A protein and the small-molecule ligand that binds it are described below.
Small molecule (SMILES): CN1C(=O)c2ccccc2[C@@H]1O

Binding-site contacts:
Ligand atom C3 contacts residue PHE153 of chain 1.A at 2.9 Å (hydrophobic).
Ligand atom C5 contacts residue MET76 of chain 1.A at 4.0 Å (hydrophobic).
Ligand atom N contacts residue PHE153 of chain 1.A at 3.8 Å.
Ligand atom C6 contacts residue THR12 of chain 1.A at 3.7 Å.
Ligand atom C4 contacts residue ILE16 of chain 1.A at 3.8 Å (hydrophobic).
Ligand atom O contacts residue ASN79 of chain 1.A at 2.9 Å (h-bond).
Ligand atom C6 contacts residue PHE153 of chain 1.A at 3.5 Å (hydrophobic).
Ligand atom C contacts residue GLN9 of chain 1.A at 3.7 Å.
Ligand atom C2 contacts residue THR12 of chain 1.A at 3.9 Å.
Ligand atom C7 contacts residue ASN79 of chain 1.A at 4.1 Å.
Ligand atom C1 contacts residue GLN9 of chain 1.A at 3.5 Å.
Ligand atom O1 contacts residue ASN79 of chain 1.A at 2.6 Å (h-bond).
Ligand atom C2 contacts residue PHE153 of chain 1.A at 3.0 Å (hydrophobic).
Ligand atom C7 contacts residue PHE153 of chain 1.A at 3.1 Å (hydrophobic).
Ligand atom O contacts residue ASN78 of chain 1.A at 3.6 Å.
Ligand atom C1 contacts residue ASN79 of chain 1.A at 3.6 Å.
Ligand atom C5 contacts residue PHE153 of chain 1.A at 3.5 Å (hydrophobic).
Ligand atom C1 contacts residue PHE153 of chain 1.A at 3.5 Å (hydrophobic).
Ligand atom N contacts residue GLN9 of chain 1.A at 4.0 Å.
Ligand atom C3 contacts residue THR12 of chain 1.A at 3.5 Å.
Ligand atom C4 contacts residue THR12 of chain 1.A at 3.2 Å.
Ligand atom O contacts residue PHE153 of chain 1.A at 4.2 Å.
Ligand atom O contacts residue LYS77 of chain 1.A at 4.1 Å.
Ligand atom C5 contacts residue ILE16 of chain 1.A at 3.3 Å (hydrophobic).
Ligand atom C6 contacts residue MET76 of chain 1.A at 3.7 Å (hydrophobic).
Ligand atom C4 contacts residue ILE13 of chain 1.A at 3.7 Å (hydrophobic).
Ligand atom C7 contacts residue ILE34 of chain 1.A at 4.2 Å (hydrophobic).
Ligand atom O1 contacts residue GLN9 of chain 1.A at 3.3 Å.
Ligand atom C3 contacts residue GLN9 of chain 1.A at 4.0 Å.
Ligand atom C8 contacts residue PHE153 of chain 1.A at 3.5 Å (hydrophobic).
Ligand atom C3 contacts residue ILE13 of chain 1.A at 3.9 Å (hydrophobic).
Ligand atom C5 contacts residue ILE34 of chain 1.A at 3.7 Å (hydrophobic).
Ligand atom C2 contacts residue ASN79 of chain 1.A at 3.9 Å.
Ligand atom C6 contacts residue ILE34 of chain 1.A at 3.5 Å (hydrophobic).
Ligand atom C8 contacts residue ASN79 of chain 1.A at 3.5 Å.
Ligand atom C5 contacts residue THR12 of chain 1.A at 3.3 Å.
Ligand atom C contacts residue ASN79 of chain 1.A at 3.9 Å.
Ligand atom C7 contacts residue THR12 of chain 1.A at 4.0 Å.
Ligand atom C4 contacts residue PHE153 of chain 1.A at 3.2 Å (hydrophobic).
Ligand atom N contacts residue ASN79 of chain 1.A at 3.8 Å.

Sequence of chain 1.A:
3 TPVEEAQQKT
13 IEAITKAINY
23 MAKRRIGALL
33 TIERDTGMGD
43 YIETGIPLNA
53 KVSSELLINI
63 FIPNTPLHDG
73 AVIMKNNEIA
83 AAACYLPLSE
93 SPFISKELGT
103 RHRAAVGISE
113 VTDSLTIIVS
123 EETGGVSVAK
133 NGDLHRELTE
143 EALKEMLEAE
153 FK